Binding-site contacts:
Ligand atom C2 contacts residue LEU147 of chain 58.F at 4.3 Å (hydrophobic).
Ligand atom O5 contacts residue ASN103 of chain 58.F at 2.6 Å (h-bond).
Ligand atom C7 contacts residue LEU147 of chain 58.F at 3.1 Å (hydrophobic).
Ligand atom C1 contacts residue ASN103 of chain 58.F at 1.7 Å.
Ligand atom N2 contacts residue THR145 of chain 58.F at 4.0 Å.
Ligand atom N2 contacts residue LEU147 of chain 58.F at 3.6 Å.
Ligand atom O7 contacts residue LEU147 of chain 58.F at 3.0 Å.
Ligand atom C5 contacts residue ASN103 of chain 58.F at 4.0 Å.
Ligand atom N2 contacts residue ASN103 of chain 58.F at 3.8 Å.
Ligand atom C2 contacts residue THR145 of chain 58.F at 4.1 Å.
Ligand atom C1 contacts residue THR145 of chain 58.F at 3.4 Å.
Ligand atom C3 contacts residue THR145 of chain 58.F at 4.1 Å.
Ligand atom C3 contacts residue ASN103 of chain 58.F at 4.5 Å.
Ligand atom C2 contacts residue ASN103 of chain 58.F at 3.2 Å.
Ligand atom C5 contacts residue THR145 of chain 58.F at 4.0 Å.
Ligand atom C8 contacts residue LEU147 of chain 58.F at 3.4 Å (hydrophobic).
Ligand atom O5 contacts residue THR145 of chain 58.F at 4.0 Å.
Ligand atom C8 contacts residue VAL146 of chain 58.F at 4.5 Å (hydrophobic).

Sequence of chain 58.F:
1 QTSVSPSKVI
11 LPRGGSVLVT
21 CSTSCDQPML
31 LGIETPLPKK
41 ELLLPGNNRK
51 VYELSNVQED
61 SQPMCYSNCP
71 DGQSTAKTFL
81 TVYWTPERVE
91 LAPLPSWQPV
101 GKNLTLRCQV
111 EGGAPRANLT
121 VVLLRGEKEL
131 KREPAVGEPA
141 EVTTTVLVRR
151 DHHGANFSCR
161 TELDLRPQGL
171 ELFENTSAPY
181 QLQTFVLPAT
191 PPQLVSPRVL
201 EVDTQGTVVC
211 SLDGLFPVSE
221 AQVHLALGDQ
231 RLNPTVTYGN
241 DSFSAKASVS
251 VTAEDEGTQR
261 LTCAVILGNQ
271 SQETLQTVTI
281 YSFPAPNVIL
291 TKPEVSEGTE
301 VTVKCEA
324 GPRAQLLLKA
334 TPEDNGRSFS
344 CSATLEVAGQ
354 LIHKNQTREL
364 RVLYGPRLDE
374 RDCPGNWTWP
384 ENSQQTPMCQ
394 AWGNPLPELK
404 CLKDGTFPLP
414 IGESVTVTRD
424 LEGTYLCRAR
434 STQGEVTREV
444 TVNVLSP

The protein below binds the small molecule below.
Small molecule (SMILES): CC(=O)N[C@@H]1[C@@H](O)[C@H](O)[C@@H](CO)O[C@H]1O